Binding-site contacts:
Ligand atom N contacts residue TYR7 of chain 1.A at 3.0 Å (h-bond).
Ligand atom OXT contacts residue LYS146 of chain 1.A at 3.3 Å (salt-bridge).
Ligand atom CA contacts residue ASP77 of chain 1.A at 3.5 Å.
Ligand atom CE1 contacts residue GLN155 of chain 1.A at 3.5 Å.
Ligand atom N contacts residue ASP77 of chain 1.A at 2.8 Å (salt-bridge).
Ligand atom CD1 contacts residue TYR159 of chain 1.A at 3.4 Å (hydrophobic).
Ligand atom CZ contacts residue LEU156 of chain 1.A at 3.6 Å (hydrophobic).
Ligand atom O contacts residue TYR84 of chain 1.A at 3.3 Å (h-bond).
Ligand atom O contacts residue TRP147 of chain 1.A at 2.4 Å (h-bond).
Ligand atom O contacts residue TYR159 of chain 1.A at 2.5 Å (h-bond).
Ligand atom O contacts residue LYS146 of chain 1.A at 3.2 Å (salt-bridge).
Ligand atom N contacts residue GLU63 of chain 1.A at 2.9 Å (salt-bridge).
Ligand atom O contacts residue THR73 of chain 1.A at 3.3 Å.
Ligand atom O contacts residue TYR7 of chain 1.A at 3.4 Å.
Ligand atom OH contacts residue ALA150 of chain 1.A at 3.2 Å (h-bond).
Ligand atom CE2 contacts residue LEU156 of chain 1.A at 3.6 Å (hydrophobic).
Ligand atom CD2 contacts residue TRP167 of chain 1.A at 3.4 Å (hydrophobic).
Ligand atom C contacts residue TYR7 of chain 1.A at 3.5 Å (hydrophobic).
Ligand atom CD1 contacts residue GLU63 of chain 1.A at 3.2 Å.
Ligand atom CD2 contacts residue TYR99 of chain 1.A at 3.3 Å (hydrophobic).
Ligand atom CB contacts residue ASP77 of chain 1.A at 3.2 Å.
Ligand atom CG1 contacts residue TRP147 of chain 1.A at 3.5 Å (hydrophobic).
Ligand atom CB contacts residue ARG97 of chain 1.A at 3.4 Å.
Ligand atom CG contacts residue GLU63 of chain 1.A at 3.4 Å.
Ligand atom OXT contacts residue THR80 of chain 1.A at 3.2 Å.
Ligand atom N contacts residue TYR171 of chain 1.A at 3.0 Å (h-bond).
Ligand atom O contacts residue HIS70 of chain 1.A at 3.3 Å.
Ligand atom CD2 contacts residue TYR7 of chain 1.A at 3.5 Å (hydrophobic).
Ligand atom N contacts residue TYR99 of chain 1.A at 3.1 Å (h-bond).
Ligand atom O contacts residue THR143 of chain 1.A at 3.2 Å (h-bond).
Ligand atom O contacts residue LYS66 of chain 1.A at 3.5 Å (salt-bridge).
Ligand atom CG1 contacts residue THR143 of chain 1.A at 3.2 Å.
Ligand atom CG contacts residue LYS66 of chain 1.A at 3.6 Å.
Ligand atom O contacts residue ARG97 of chain 1.A at 3.5 Å (salt-bridge).
Ligand atom C contacts residue TRP147 of chain 1.A at 3.5 Å (hydrophobic).
Ligand atom C contacts residue LYS146 of chain 1.A at 3.5 Å.
Ligand atom CB contacts residue TYR99 of chain 1.A at 3.5 Å (hydrophobic).
Ligand atom CB contacts residue GLU63 of chain 1.A at 3.5 Å.
Ligand atom CG2 contacts residue ASP77 of chain 1.A at 3.5 Å.
Ligand atom CG2 contacts residue TYR116 of chain 1.A at 3.6 Å (hydrophobic).

A small-molecule ligand and the protein it binds are described below.
Small molecule (SMILES): CC(C)C[C@H](NC(=O)[C@@H](N)CC(C)C)C(=O)N[C@@H](Cc1ccccc1)C(=O)NCC(=O)N[C@@H](Cc1ccc(O)cc1)C(=O)N1CCC[C@H]1C(=O)N[C@H](C(=O)N[C@@H](Cc1ccc(O)cc1)C(=O)N[C@H](C(=O)O)C(C)C)C(C)C

Sequence of chain 1.A:
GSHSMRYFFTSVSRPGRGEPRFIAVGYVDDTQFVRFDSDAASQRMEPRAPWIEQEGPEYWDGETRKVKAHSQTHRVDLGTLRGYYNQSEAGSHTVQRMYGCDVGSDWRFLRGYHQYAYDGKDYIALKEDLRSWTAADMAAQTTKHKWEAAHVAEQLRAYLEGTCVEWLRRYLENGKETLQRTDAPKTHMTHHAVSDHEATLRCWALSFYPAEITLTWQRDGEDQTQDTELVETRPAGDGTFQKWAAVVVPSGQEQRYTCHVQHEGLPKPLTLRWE